Binding-site contacts:
Ligand atom C14 contacts residue TYR18 of chain 1.D at 3.2 Å (hydrophobic).
Ligand atom C13 contacts residue GLU450 of chain 1.A at 3.5 Å.
Ligand atom C13 contacts residue HIS445 of chain 1.A at 3.6 Å.
Ligand atom C11 contacts residue TYR18 of chain 1.D at 3.7 Å (hydrophobic).
Ligand atom C12 contacts residue TYR18 of chain 1.D at 3.5 Å (hydrophobic).
Ligand atom BR contacts residue HIS445 of chain 1.A at 3.6 Å.
Ligand atom C09 contacts residue ARG95 of chain 1.D at 3.4 Å.
Ligand atom C12 contacts residue HIS445 of chain 1.A at 3.4 Å.
Ligand atom S01 contacts residue ARG95 of chain 1.D at 3.9 Å.
Ligand atom C15 contacts residue ASN465 of chain 1.A at 3.5 Å.
Ligand atom C04 contacts residue PHE466 of chain 1.A at 3.9 Å (hydrophobic).
Ligand atom C13 contacts residue GLU323 of chain 1.D at 3.3 Å.
Ligand atom C14 contacts residue HIS445 of chain 1.A at 3.8 Å.
Ligand atom C01 contacts residue ASN465 of chain 1.A at 3.8 Å.
Ligand atom C11 contacts residue ASN465 of chain 1.A at 3.6 Å.
Ligand atom N03 contacts residue ASN465 of chain 1.A at 3.5 Å (h-bond).
Ligand atom C05 contacts residue ARG95 of chain 1.D at 3.6 Å.
Ligand atom N04 contacts residue ALA383 of chain 1.A at 2.8 Å (h-bond).
Ligand atom N01 contacts residue ASN465 of chain 1.A at 3.4 Å (h-bond).
Ligand atom O03 contacts residue ALA383 of chain 1.A at 3.2 Å (h-bond).
Ligand atom O01 contacts residue ARG95 of chain 1.D at 2.4 Å (salt-bridge).
Ligand atom O03 contacts residue ARG95 of chain 1.D at 3.4 Å.
Ligand atom BR contacts residue PRO15 of chain 1.D at 3.6 Å.
Ligand atom C13 contacts residue ASN465 of chain 1.A at 3.8 Å.
Ligand atom N02 contacts residue ALA383 of chain 1.A at 3.8 Å.
Ligand atom C10 contacts residue ALA383 of chain 1.A at 3.5 Å (hydrophobic).
Ligand atom N01 contacts residue TYR18 of chain 1.D at 3.8 Å.
Ligand atom C02 contacts residue ASN465 of chain 1.A at 3.7 Å.
Ligand atom C12 contacts residue GLU323 of chain 1.D at 3.8 Å.
Ligand atom N03 contacts residue GLU450 of chain 1.A at 3.8 Å.
Ligand atom N04 contacts residue ASN465 of chain 1.A at 3.7 Å.
Ligand atom O04 contacts residue LEU44 of chain 1.D at 3.8 Å.
Ligand atom O04 contacts residue ARG95 of chain 1.D at 3.2 Å.
Ligand atom BR contacts residue GLU323 of chain 1.D at 3.8 Å.
Ligand atom N02 contacts residue ASN465 of chain 1.A at 2.9 Å (h-bond).
Ligand atom C01 contacts residue ARG95 of chain 1.D at 3.2 Å.
Ligand atom C04 contacts residue LEU102 of chain 1.D at 3.9 Å (hydrophobic).
Ligand atom O03 contacts residue ALA385 of chain 1.A at 3.7 Å.
Ligand atom C10 contacts residue ASN465 of chain 1.A at 3.7 Å.
Ligand atom O01 contacts residue GLY98 of chain 1.D at 3.7 Å.

This small molecule binds to this protein.
Small molecule (SMILES): COc1ccc(NC(=O)CN(C)S(=O)(=O)c2cc(Br)cnc2N)cc1

Sequence of chain 1.A:
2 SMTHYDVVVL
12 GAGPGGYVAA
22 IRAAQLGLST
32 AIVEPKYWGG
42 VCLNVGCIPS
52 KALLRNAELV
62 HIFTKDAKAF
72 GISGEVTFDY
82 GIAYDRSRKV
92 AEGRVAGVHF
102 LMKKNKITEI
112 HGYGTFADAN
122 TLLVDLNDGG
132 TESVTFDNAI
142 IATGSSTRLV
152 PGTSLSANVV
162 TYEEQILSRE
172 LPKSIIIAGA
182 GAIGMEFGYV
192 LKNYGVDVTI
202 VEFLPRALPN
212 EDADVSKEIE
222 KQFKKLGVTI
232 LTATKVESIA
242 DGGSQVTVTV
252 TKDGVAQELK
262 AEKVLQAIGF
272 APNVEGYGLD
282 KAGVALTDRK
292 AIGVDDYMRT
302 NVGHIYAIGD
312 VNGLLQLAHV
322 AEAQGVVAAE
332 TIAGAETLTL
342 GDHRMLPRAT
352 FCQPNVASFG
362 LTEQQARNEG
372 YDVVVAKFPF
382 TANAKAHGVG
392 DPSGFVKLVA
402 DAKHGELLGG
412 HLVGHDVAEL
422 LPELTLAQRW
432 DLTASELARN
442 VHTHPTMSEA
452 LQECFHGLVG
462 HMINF

Sequence of chain 1.D:
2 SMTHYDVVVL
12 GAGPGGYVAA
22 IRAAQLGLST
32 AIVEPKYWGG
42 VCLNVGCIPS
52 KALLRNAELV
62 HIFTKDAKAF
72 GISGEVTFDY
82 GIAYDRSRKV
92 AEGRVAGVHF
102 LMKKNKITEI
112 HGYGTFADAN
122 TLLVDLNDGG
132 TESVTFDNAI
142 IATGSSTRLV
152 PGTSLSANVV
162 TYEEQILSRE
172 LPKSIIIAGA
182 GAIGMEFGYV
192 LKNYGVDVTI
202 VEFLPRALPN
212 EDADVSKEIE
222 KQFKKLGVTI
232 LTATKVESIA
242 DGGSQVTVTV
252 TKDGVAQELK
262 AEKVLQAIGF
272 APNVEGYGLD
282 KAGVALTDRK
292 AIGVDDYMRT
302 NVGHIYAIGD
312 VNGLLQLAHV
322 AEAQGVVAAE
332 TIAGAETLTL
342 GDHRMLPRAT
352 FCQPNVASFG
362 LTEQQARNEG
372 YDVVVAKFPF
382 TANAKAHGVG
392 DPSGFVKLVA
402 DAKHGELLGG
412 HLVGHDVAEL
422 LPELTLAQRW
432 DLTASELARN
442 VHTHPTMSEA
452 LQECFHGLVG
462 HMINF